Sequence of chain 1.C:
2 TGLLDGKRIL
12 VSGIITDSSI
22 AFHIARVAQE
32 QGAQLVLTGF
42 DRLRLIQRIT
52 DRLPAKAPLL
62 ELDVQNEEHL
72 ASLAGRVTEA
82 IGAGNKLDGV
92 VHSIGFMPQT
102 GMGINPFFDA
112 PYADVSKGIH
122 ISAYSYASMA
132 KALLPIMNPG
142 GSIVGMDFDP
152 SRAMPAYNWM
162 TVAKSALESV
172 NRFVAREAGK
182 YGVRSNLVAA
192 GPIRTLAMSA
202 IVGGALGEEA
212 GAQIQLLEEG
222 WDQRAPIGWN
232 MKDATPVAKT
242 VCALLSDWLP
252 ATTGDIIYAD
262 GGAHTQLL

A protein and the small-molecule ligand that binds it are described below.
Small molecule (SMILES): Cc1ccn([C@@H](C)c2nnc(Nc3ccn(Cc4c(F)cccc4Cl)n3)s2)n1

Binding-site contacts:
Ligand atom N14 contacts residue MET103 of chain 1.C at 3.9 Å.
Ligand atom N24 contacts residue NAD1 of chain 1.I at 3.6 Å.
Ligand atom C16 contacts residue MET103 of chain 1.C at 3.5 Å (hydrophobic).
Ligand atom C22 contacts residue NAD1 of chain 1.I at 3.1 Å.
Ligand atom C25 contacts residue NAD1 of chain 1.I at 3.7 Å.
Ligand atom C27 contacts residue NAD1 of chain 1.I at 3.7 Å.
Ligand atom F8 contacts residue ILE202 of chain 1.C at 3.7 Å.
Ligand atom N15 contacts residue MET98 of chain 1.C at 2.4 Å (h-bond).
Ligand atom C12 contacts residue MET98 of chain 1.C at 3.2 Å (hydrophobic).
Ligand atom C4 contacts residue ILE202 of chain 1.C at 3.6 Å (hydrophobic).
Ligand atom C13 contacts residue MET103 of chain 1.C at 3.3 Å (hydrophobic).
Ligand atom C18 contacts residue MET161 of chain 1.C at 3.9 Å (hydrophobic).
Ligand atom C4 contacts residue MET103 of chain 1.C at 3.9 Å (hydrophobic).
Ligand atom N20 contacts residue MET98 of chain 1.C at 2.7 Å (h-bond).
Ligand atom C6 contacts residue MET103 of chain 1.C at 3.7 Å (hydrophobic).
Ligand atom N20 contacts residue MET161 of chain 1.C at 3.5 Å.
Ligand atom CL7 contacts residue MET199 of chain 1.C at 3.5 Å.
Ligand atom C28 contacts residue NAD1 of chain 1.I at 3.8 Å.
Ligand atom C3 contacts residue ILE202 of chain 1.C at 3.5 Å (hydrophobic).
Ligand atom F8 contacts residue MET103 of chain 1.C at 3.9 Å.
Ligand atom N19 contacts residue PHE97 of chain 1.C at 3.4 Å.
Ligand atom C11 contacts residue MET103 of chain 1.C at 3.6 Å (hydrophobic).
Ligand atom N24 contacts residue MET161 of chain 1.C at 3.8 Å.
Ligand atom C16 contacts residue MET98 of chain 1.C at 3.4 Å (hydrophobic).
Ligand atom C12 contacts residue MET103 of chain 1.C at 3.2 Å (hydrophobic).
Ligand atom C28 contacts residue PHE149 of chain 1.C at 3.8 Å (hydrophobic).
Ligand atom C1 contacts residue MET103 of chain 1.C at 3.8 Å (hydrophobic).
Ligand atom C5 contacts residue MET103 of chain 1.C at 3.7 Å (hydrophobic).
Ligand atom N15 contacts residue MET103 of chain 1.C at 3.4 Å (h-bond).
Ligand atom S17 contacts residue MET103 of chain 1.C at 3.6 Å.
Ligand atom F8 contacts residue GLY104 of chain 1.C at 2.9 Å.
Ligand atom F8 contacts residue LEU207 of chain 1.C at 3.5 Å.
Ligand atom C6 contacts residue MET199 of chain 1.C at 3.4 Å (hydrophobic).
Ligand atom N19 contacts residue GLY96 of chain 1.C at 3.5 Å (h-bond).
Ligand atom N20 contacts residue PHE97 of chain 1.C at 3.2 Å.
Ligand atom C13 contacts residue MET98 of chain 1.C at 3.1 Å (hydrophobic).
Ligand atom C26 contacts residue NAD1 of chain 1.I at 3.5 Å.
Ligand atom N19 contacts residue MET161 of chain 1.C at 3.3 Å.
Ligand atom N19 contacts residue MET98 of chain 1.C at 3.7 Å.
Ligand atom CL7 contacts residue ALA198 of chain 1.C at 3.3 Å.